Binding-site contacts:
Ligand atom N3 contacts residue ASP87 of chain 1.A at 2.8 Å (salt-bridge).
Ligand atom C20 contacts residue ILE108 of chain 1.A at 3.9 Å (hydrophobic).
Ligand atom C9 contacts residue VAL85 of chain 1.A at 3.3 Å (hydrophobic).
Ligand atom C8 contacts residue ILE92 of chain 1.A at 3.6 Å (hydrophobic).
Ligand atom C2 contacts residue THR179 of chain 1.A at 4.0 Å.
Ligand atom N7 contacts residue GLU64 of chain 1.A at 3.7 Å.
Ligand atom C5 contacts residue ASP87 of chain 1.A at 3.9 Å.
Ligand atom N7 contacts residue ASP87 of chain 1.A at 4.0 Å.
Ligand atom C10 contacts residue GLU64 of chain 1.A at 3.5 Å.
Ligand atom C21 contacts residue ASN60 of chain 1.A at 3.6 Å.
Ligand atom O1 contacts residue ILE92 of chain 1.A at 3.9 Å.
Ligand atom C24 contacts residue ASN60 of chain 1.A at 3.9 Å.
Ligand atom N4 contacts residue ALA61 of chain 1.A at 3.6 Å.
Ligand atom C22 contacts residue ASN60 of chain 1.A at 3.5 Å.
Ligand atom C10 contacts residue ILE92 of chain 1.A at 3.9 Å (hydrophobic).
Ligand atom N23 contacts residue ILE108 of chain 1.A at 3.7 Å.
Ligand atom C9 contacts residue VAL57 of chain 1.A at 4.0 Å (hydrophobic).
Ligand atom N23 contacts residue ASN60 of chain 1.A at 3.4 Å (h-bond).
Ligand atom C20 contacts residue ILE92 of chain 1.A at 3.7 Å (hydrophobic).
Ligand atom C9 contacts residue VAL181 of chain 1.A at 4.0 Å (hydrophobic).
Ligand atom N3 contacts residue THR179 of chain 1.A at 3.9 Å.
Ligand atom C2 contacts residue ASP87 of chain 1.A at 3.3 Å.
Ligand atom C18 contacts residue PRO93 of chain 1.A at 3.9 Å (hydrophobic).
Ligand atom C17 contacts residue PRO93 of chain 1.A at 3.6 Å (hydrophobic).
Ligand atom C18 contacts residue GLY91 of chain 1.A at 3.6 Å.
Ligand atom C5 contacts residue ILE92 of chain 1.A at 4.0 Å (hydrophobic).
Ligand atom C10 contacts residue GLY91 of chain 1.A at 3.9 Å.
Ligand atom N4 contacts residue ASP87 of chain 1.A at 2.8 Å (salt-bridge).
Ligand atom N7 contacts residue THR179 of chain 1.A at 3.8 Å.
Ligand atom C11 contacts residue ILE92 of chain 1.A at 3.7 Å (hydrophobic).
Ligand atom C9 contacts residue THR179 of chain 1.A at 3.7 Å.
Ligand atom C22 contacts residue ILE108 of chain 1.A at 3.4 Å (hydrophobic).
Ligand atom C2 contacts residue ALA61 of chain 1.A at 3.8 Å (hydrophobic).
Ligand atom C6 contacts residue VAL57 of chain 1.A at 3.7 Å (hydrophobic).
Ligand atom O1 contacts residue ASN60 of chain 1.A at 3.5 Å.
Ligand atom C18 contacts residue ARG90 of chain 1.A at 3.7 Å.
Ligand atom C20 contacts residue ASN60 of chain 1.A at 3.9 Å.
Ligand atom C12 contacts residue GLU64 of chain 1.A at 4.0 Å.
Ligand atom C14 contacts residue PRO93 of chain 1.A at 3.8 Å (hydrophobic).
Ligand atom N4 contacts residue THR179 of chain 1.A at 3.9 Å.

A protein and the small-molecule ligand that binds it are described below.
Small molecule (SMILES): CCNC(=O)Nc1cc2c(-c3ccnc(C)c3)ccc(C)c2cn1

Sequence of chain 1.A:
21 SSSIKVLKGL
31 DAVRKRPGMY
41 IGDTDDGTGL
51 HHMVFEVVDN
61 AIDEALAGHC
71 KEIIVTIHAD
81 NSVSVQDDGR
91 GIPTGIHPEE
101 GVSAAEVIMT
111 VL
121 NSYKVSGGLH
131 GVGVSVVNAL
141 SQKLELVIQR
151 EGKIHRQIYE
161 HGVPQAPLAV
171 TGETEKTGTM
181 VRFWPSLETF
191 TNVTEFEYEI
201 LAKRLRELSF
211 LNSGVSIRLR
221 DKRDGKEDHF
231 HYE